The small molecule below binds the protein below.
Small molecule (SMILES): Cc1cc(C)n(C(=O)CCNc2ccc(S(N)(=O)=O)cc2)n1

Sequence of chain 1.A:
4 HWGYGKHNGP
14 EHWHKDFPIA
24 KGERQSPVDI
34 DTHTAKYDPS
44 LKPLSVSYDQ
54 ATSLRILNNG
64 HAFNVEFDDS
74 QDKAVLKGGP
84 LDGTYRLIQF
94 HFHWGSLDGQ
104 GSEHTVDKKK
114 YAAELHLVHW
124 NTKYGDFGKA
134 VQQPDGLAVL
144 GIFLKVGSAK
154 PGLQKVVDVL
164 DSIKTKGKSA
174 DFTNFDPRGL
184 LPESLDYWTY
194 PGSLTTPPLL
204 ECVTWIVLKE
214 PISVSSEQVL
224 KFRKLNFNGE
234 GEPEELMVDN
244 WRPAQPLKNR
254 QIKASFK

Binding-site contacts:
Ligand atom C31 contacts residue PHE130 of chain 1.A at 3.9 Å (hydrophobic).
Ligand atom C6 contacts residue LEU197 of chain 1.A at 3.8 Å (hydrophobic).
Ligand atom N27 contacts residue PHE130 of chain 1.A at 3.6 Å.
Ligand atom N28 contacts residue DMS1 of chain 1.D at 2.7 Å.
Ligand atom N1 contacts residue HIS94 of chain 1.A at 3.2 Å (h-bond).
Ligand atom C19 contacts residue DMS1 of chain 1.D at 2.8 Å.
Ligand atom N17 contacts residue DMS1 of chain 1.D at 3.0 Å (h-bond).
Ligand atom N1 contacts residue THR198 of chain 1.A at 2.9 Å (h-bond).
Ligand atom N17 contacts residue PHE130 of chain 1.A at 3.9 Å.
Ligand atom C10 contacts residue VAL121 of chain 1.A at 3.8 Å (hydrophobic).
Ligand atom O3 contacts residue VAL142 of chain 1.A at 3.8 Å.
Ligand atom O4 contacts residue TRP208 of chain 1.A at 3.5 Å.
Ligand atom O4 contacts residue THR198 of chain 1.A at 2.9 Å (h-bond).
Ligand atom C10 contacts residue LEU197 of chain 1.A at 3.9 Å (hydrophobic).
Ligand atom O25 contacts residue PRO201 of chain 1.A at 3.4 Å.
Ligand atom O3 contacts residue HIS119 of chain 1.A at 3.4 Å (h-bond).
Ligand atom C33 contacts residue VAL134 of chain 1.A at 3.7 Å (hydrophobic).
Ligand atom O3 contacts residue VAL121 of chain 1.A at 3.9 Å.
Ligand atom O3 contacts residue HIS94 of chain 1.A at 3.3 Å.
Ligand atom N28 contacts residue PHE130 of chain 1.A at 3.4 Å.
Ligand atom C5 contacts residue LEU197 of chain 1.A at 3.9 Å (hydrophobic).
Ligand atom C9 contacts residue DMS1 of chain 1.D at 3.6 Å.
Ligand atom S2 contacts residue ZN1 of chain 1.B at 3.0 Å.
Ligand atom N27 contacts residue DMS1 of chain 1.D at 3.4 Å.
Ligand atom O3 contacts residue ZN1 of chain 1.B at 3.0 Å.
Ligand atom C33 contacts residue LEU203 of chain 1.A at 3.9 Å (hydrophobic).
Ligand atom O4 contacts residue LEU197 of chain 1.A at 3.3 Å.
Ligand atom C33 contacts residue PRO201 of chain 1.A at 3.7 Å (hydrophobic).
Ligand atom C22 contacts residue DMS1 of chain 1.D at 3.5 Å.
Ligand atom S2 contacts residue THR198 of chain 1.A at 3.9 Å.
Ligand atom C8 contacts residue DMS1 of chain 1.D at 3.7 Å.
Ligand atom O25 contacts residue LEU197 of chain 1.A at 3.6 Å.
Ligand atom C9 contacts residue GLN92 of chain 1.A at 3.7 Å.
Ligand atom C7 contacts residue THR199 of chain 1.A at 3.3 Å.
Ligand atom C31 contacts residue DMS1 of chain 1.D at 3.9 Å.
Ligand atom C6 contacts residue THR199 of chain 1.A at 3.2 Å.
Ligand atom N1 contacts residue ZN1 of chain 1.B at 1.9 Å.
Ligand atom N1 contacts residue HIS119 of chain 1.A at 3.4 Å (h-bond).
Ligand atom C18 contacts residue DMS1 of chain 1.D at 3.8 Å.
Ligand atom N1 contacts residue HIS96 of chain 1.A at 3.3 Å (h-bond).